Sequence of chain 1.C:
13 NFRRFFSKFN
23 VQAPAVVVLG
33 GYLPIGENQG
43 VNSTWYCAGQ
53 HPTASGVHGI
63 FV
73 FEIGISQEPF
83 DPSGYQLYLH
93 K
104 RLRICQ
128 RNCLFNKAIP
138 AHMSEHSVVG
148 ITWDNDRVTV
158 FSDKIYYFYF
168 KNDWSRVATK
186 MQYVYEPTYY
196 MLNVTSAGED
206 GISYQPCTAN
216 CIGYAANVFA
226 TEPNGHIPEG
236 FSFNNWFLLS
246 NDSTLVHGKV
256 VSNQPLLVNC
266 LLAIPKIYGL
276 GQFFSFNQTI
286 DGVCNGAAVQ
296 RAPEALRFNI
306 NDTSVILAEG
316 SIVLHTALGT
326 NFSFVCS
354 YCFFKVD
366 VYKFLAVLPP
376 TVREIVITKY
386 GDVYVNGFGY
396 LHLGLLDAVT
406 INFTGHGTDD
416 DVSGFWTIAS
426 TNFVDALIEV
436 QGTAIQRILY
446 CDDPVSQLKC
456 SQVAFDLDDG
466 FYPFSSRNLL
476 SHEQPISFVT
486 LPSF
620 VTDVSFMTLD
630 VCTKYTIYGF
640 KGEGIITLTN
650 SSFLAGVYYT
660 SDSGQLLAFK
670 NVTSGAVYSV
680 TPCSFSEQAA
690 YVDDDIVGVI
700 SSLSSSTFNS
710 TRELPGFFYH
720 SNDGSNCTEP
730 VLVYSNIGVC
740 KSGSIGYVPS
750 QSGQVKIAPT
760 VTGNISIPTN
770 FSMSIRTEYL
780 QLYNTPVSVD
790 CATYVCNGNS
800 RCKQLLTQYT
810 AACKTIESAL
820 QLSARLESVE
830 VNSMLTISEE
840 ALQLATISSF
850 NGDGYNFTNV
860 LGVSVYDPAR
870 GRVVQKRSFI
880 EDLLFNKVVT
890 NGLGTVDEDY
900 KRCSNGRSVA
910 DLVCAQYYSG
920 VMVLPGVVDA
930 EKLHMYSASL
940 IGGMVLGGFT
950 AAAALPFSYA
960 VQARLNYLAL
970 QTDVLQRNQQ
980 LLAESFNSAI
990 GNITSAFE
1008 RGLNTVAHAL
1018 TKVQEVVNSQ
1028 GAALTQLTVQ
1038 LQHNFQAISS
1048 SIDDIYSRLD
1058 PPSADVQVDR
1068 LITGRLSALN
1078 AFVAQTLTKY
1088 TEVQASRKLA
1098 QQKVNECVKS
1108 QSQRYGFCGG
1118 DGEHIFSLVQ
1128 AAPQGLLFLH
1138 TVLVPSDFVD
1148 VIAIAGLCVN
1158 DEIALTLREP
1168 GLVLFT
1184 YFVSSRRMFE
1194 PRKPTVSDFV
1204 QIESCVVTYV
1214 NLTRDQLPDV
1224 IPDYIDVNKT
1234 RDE

This small molecule binds to this protein.
Small molecule (SMILES): CC(=O)N[C@@H]1[C@@H](O)[C@H](O)[C@@H](CO)O[C@H]1O

Binding-site contacts:
Ligand atom C3 contacts residue ASN769 of chain 1.C at 3.8 Å.
Ligand atom O6 contacts residue ASN769 of chain 1.C at 4.5 Å.
Ligand atom C5 contacts residue ASN769 of chain 1.C at 3.6 Å.
Ligand atom O6 contacts residue THR768 of chain 1.C at 3.4 Å.
Ligand atom C8 contacts residue LEU980 of chain 1.C at 4.5 Å (hydrophobic).
Ligand atom O5 contacts residue ASN769 of chain 1.C at 2.4 Å (h-bond).
Ligand atom O7 contacts residue LEU980 of chain 1.C at 3.4 Å.
Ligand atom O5 contacts residue THR768 of chain 1.C at 4.1 Å.
Ligand atom C1 contacts residue ASN769 of chain 1.C at 1.4 Å.
Ligand atom C8 contacts residue ARG976 of chain 1.C at 3.3 Å.
Ligand atom C4 contacts residue ASN769 of chain 1.C at 4.3 Å.
Ligand atom C7 contacts residue ASN769 of chain 1.C at 3.8 Å.
Ligand atom C7 contacts residue LEU980 of chain 1.C at 4.2 Å (hydrophobic).
Ligand atom O6 contacts residue VAL1146 of chain 1.C at 3.9 Å.
Ligand atom C8 contacts residue ASN769 of chain 1.C at 4.2 Å.
Ligand atom N2 contacts residue ASN769 of chain 1.C at 2.9 Å (h-bond).
Ligand atom C2 contacts residue ASN769 of chain 1.C at 2.6 Å.